Binding-site contacts:
Ligand atom N2 contacts residue CYS230 of chain 1.C at 3.5 Å (h-bond).
Ligand atom C6 contacts residue ASN122 of chain 1.C at 4.4 Å.
Ligand atom C7 contacts residue CYS230 of chain 1.C at 3.0 Å (hydrophobic).
Ligand atom N2 contacts residue ASN122 of chain 1.C at 3.0 Å (h-bond).
Ligand atom C1 contacts residue CYS230 of chain 1.C at 3.4 Å (hydrophobic).
Ligand atom C3 contacts residue ASN122 of chain 1.C at 3.7 Å.
Ligand atom C1 contacts residue ASN122 of chain 1.C at 1.4 Å.
Ligand atom O7 contacts residue CYS230 of chain 1.C at 3.8 Å.
Ligand atom C8 contacts residue CYS230 of chain 1.C at 2.4 Å (hydrophobic).
Ligand atom O6 contacts residue THR227 of chain 1.C at 3.2 Å.
Ligand atom C4 contacts residue ASN122 of chain 1.C at 4.0 Å.
Ligand atom C4 contacts residue THR227 of chain 1.C at 4.4 Å.
Ligand atom C8 contacts residue ASN122 of chain 1.C at 3.3 Å.
Ligand atom O5 contacts residue ASN122 of chain 1.C at 2.1 Å (h-bond).
Ligand atom C7 contacts residue ASN122 of chain 1.C at 3.5 Å.
Ligand atom C2 contacts residue ASN122 of chain 1.C at 2.4 Å.
Ligand atom C2 contacts residue CYS230 of chain 1.C at 3.6 Å (hydrophobic).
Ligand atom C6 contacts residue THR227 of chain 1.C at 3.5 Å.
Ligand atom C5 contacts residue ASN122 of chain 1.C at 3.5 Å.
Ligand atom O5 contacts residue CYS230 of chain 1.C at 4.3 Å.

Sequence of chain 1.C:
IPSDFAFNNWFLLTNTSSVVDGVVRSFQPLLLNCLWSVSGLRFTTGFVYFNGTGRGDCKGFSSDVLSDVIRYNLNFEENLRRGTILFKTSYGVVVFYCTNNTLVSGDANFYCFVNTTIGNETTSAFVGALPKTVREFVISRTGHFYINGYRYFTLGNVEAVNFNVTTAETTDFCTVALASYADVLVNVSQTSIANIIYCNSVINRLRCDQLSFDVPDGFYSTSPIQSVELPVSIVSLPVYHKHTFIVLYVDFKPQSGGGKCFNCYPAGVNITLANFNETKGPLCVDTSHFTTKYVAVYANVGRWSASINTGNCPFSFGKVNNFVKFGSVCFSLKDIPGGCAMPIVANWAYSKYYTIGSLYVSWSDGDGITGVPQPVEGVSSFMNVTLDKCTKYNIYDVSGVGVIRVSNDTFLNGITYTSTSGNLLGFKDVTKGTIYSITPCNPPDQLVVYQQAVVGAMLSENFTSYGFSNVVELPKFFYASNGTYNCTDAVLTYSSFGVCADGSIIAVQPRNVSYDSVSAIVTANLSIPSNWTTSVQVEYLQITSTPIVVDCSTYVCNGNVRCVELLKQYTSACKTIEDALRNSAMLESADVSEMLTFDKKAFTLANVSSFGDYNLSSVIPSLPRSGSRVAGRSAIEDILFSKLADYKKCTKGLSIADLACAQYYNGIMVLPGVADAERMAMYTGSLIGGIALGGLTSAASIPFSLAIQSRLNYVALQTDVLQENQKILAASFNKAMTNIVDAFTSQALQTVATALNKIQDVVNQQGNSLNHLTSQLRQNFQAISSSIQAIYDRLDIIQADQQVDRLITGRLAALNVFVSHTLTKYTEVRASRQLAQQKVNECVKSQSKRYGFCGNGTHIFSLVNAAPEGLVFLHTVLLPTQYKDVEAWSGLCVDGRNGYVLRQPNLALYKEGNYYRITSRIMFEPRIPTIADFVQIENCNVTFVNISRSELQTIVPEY

The small molecule below binds the protein below.
Small molecule (SMILES): CC(=O)N[C@@H]1[C@@H](O)[C@H](O)[C@@H](CO)O[C@H]1O